Sequence of chain 1.A:
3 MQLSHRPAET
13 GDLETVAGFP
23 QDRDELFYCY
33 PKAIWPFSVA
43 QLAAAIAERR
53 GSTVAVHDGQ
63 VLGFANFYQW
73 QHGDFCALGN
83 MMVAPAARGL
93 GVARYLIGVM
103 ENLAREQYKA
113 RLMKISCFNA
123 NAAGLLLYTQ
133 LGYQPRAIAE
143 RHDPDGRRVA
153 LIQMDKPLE

Binding-site contacts:
Ligand atom C5 contacts residue TYR70 of chain 1.A at 3.7 Å (hydrophobic).
Ligand atom O7 contacts residue ASN82 of chain 1.A at 3.7 Å.
Ligand atom N1 contacts residue TYR70 of chain 1.A at 3.8 Å.
Ligand atom O5 contacts residue ARG143 of chain 1.A at 3.6 Å.
Ligand atom O1 contacts residue TYR70 of chain 1.A at 3.8 Å.
Ligand atom C3 contacts residue PRO33 of chain 1.A at 3.7 Å (hydrophobic).
Ligand atom O7 contacts residue ARG51 of chain 1.A at 2.8 Å (salt-bridge).
Ligand atom O7 contacts residue PRO33 of chain 1.A at 3.5 Å.
Ligand atom C2 contacts residue EDO1 of chain 1.I at 3.7 Å.
Ligand atom O6 contacts residue ASN82 of chain 1.A at 3.0 Å (h-bond).
Ligand atom S2 contacts residue PRO33 of chain 1.A at 3.8 Å.
Ligand atom O6 contacts residue ARG51 of chain 1.A at 3.0 Å (salt-bridge).
Ligand atom C6 contacts residue TYR70 of chain 1.A at 3.7 Å (hydrophobic).
Ligand atom O2 contacts residue ARG143 of chain 1.A at 3.2 Å (salt-bridge).
Ligand atom O6 contacts residue TYR70 of chain 1.A at 3.7 Å.
Ligand atom O7 contacts residue TYR32 of chain 1.A at 3.8 Å.
Ligand atom C1 contacts residue TYR30 of chain 1.A at 3.1 Å (hydrophobic).
Ligand atom C16 contacts residue CYS31 of chain 1.A at 3.9 Å (hydrophobic).
Ligand atom C16 contacts residue ARG51 of chain 1.A at 3.5 Å.
Ligand atom C13 contacts residue PRO33 of chain 1.A at 3.6 Å (hydrophobic).
Ligand atom O6 contacts residue CYS31 of chain 1.A at 3.7 Å.
Ligand atom O1 contacts residue ARG51 of chain 1.A at 3.3 Å (salt-bridge).
Ligand atom C14 contacts residue HIS144 of chain 1.A at 3.8 Å.
Ligand atom C2 contacts residue PRO33 of chain 1.A at 3.8 Å (hydrophobic).
Ligand atom S1 contacts residue PRO33 of chain 1.A at 3.7 Å.
Ligand atom C2 contacts residue CYS31 of chain 1.A at 3.8 Å (hydrophobic).
Ligand atom O6 contacts residue GLY81 of chain 1.A at 3.1 Å.
Ligand atom C1 contacts residue SER118 of chain 1.A at 3.5 Å.
Ligand atom S1 contacts residue ARG143 of chain 1.A at 3.7 Å.
Ligand atom C13 contacts residue PHE120 of chain 1.A at 3.8 Å (hydrophobic).
Ligand atom C15 contacts residue SER118 of chain 1.A at 3.7 Å.
Ligand atom O7 contacts residue CYS31 of chain 1.A at 3.9 Å.
Ligand atom N4 contacts residue SO41 of chain 1.D at 3.5 Å (h-bond).
Ligand atom C4 contacts residue PRO33 of chain 1.A at 3.7 Å (hydrophobic).
Ligand atom C1 contacts residue EDO1 of chain 1.I at 3.2 Å.
Ligand atom N5 contacts residue HIS144 of chain 1.A at 3.1 Å (h-bond).
Ligand atom S1 contacts residue HIS144 of chain 1.A at 3.7 Å.
Ligand atom N5 contacts residue SO41 of chain 1.D at 2.3 Å (h-bond).
Ligand atom C14 contacts residue SO41 of chain 1.D at 3.0 Å.
Ligand atom S1 contacts residue PHE120 of chain 1.A at 3.8 Å.

A small-molecule ligand and the protein it binds are described below.
Small molecule (SMILES): C=CC1=C(C(=O)O)N2C(=O)[C@@H](NC(=O)/C(=N\OCC(=O)O)c3csc(N)n3)[C@H]2SC1